Binding-site contacts:
Ligand atom CBC contacts residue MKS1 of chain 2.F at 0.9 Å.
Ligand atom OAI contacts residue MKS1 of chain 2.F at 2.2 Å (h-bond).
Ligand atom CAE contacts residue MKS1 of chain 2.F at 2.9 Å.
Ligand atom CAU contacts residue MKS1 of chain 2.F at 0.6 Å.
Ligand atom CAZ contacts residue MKS1 of chain 2.F at 0.6 Å.
Ligand atom CAM contacts residue MKS1 of chain 2.F at 0.6 Å.
Ligand atom CAN contacts residue THR138 of chain 2.B at 3.5 Å.
Ligand atom CAE contacts residue SER149 of chain 2.B at 3.5 Å.
Ligand atom CAR contacts residue VAL153 of chain 2.B at 3.5 Å (hydrophobic).
Ligand atom CAT contacts residue MKS1 of chain 2.F at 3.4 Å.
Ligand atom CAY contacts residue ALA140 of chain 1.B at 3.2 Å (hydrophobic).
Ligand atom OAF contacts residue MKS1 of chain 2.F at 0.6 Å.
Ligand atom CAA contacts residue THR151 of chain 1.B at 3.4 Å.
Ligand atom CAA contacts residue LEU142 of chain 2.B at 3.6 Å (hydrophobic).
Ligand atom CAS contacts residue MKS1 of chain 2.F at 1.8 Å.
Ligand atom CAY contacts residue MKS1 of chain 2.F at 1.6 Å.
Ligand atom OAI contacts residue VAL153 of chain 2.B at 3.1 Å.
Ligand atom CAU contacts residue ALA140 of chain 1.B at 3.1 Å (hydrophobic).
Ligand atom CBB contacts residue MKS1 of chain 2.F at 1.1 Å.
Ligand atom CAV contacts residue MKS1 of chain 2.F at 2.0 Å.
Ligand atom OAH contacts residue ALA140 of chain 1.B at 3.2 Å.
Ligand atom OAP contacts residue MKS1 of chain 2.F at 0.8 Å.
Ligand atom OAH contacts residue MKS1 of chain 2.F at 1.3 Å (h-bond).
Ligand atom CAW contacts residue MKS1 of chain 2.F at 3.3 Å.
Ligand atom CBD contacts residue MKS1 of chain 2.F at 0.9 Å.
Ligand atom CAE contacts residue THR151 of chain 2.B at 3.2 Å.
Ligand atom CAD contacts residue MKS1 of chain 2.F at 0.5 Å.
Ligand atom CAZ contacts residue LEU49 of chain 1.B at 3.5 Å (hydrophobic).
Ligand atom CAK contacts residue MKS1 of chain 2.F at 0.8 Å.
Ligand atom OAI contacts residue LEU49 of chain 1.B at 3.6 Å.
Ligand atom CAO contacts residue MKS1 of chain 2.F at 1.7 Å.
Ligand atom OAQ contacts residue MKS1 of chain 2.F at 0.5 Å (h-bond).
Ligand atom CAL contacts residue LYS47 of chain 1.B at 3.4 Å.
Ligand atom OAP contacts residue ALA140 of chain 1.B at 3.4 Å.
Ligand atom CBA contacts residue MKS1 of chain 2.F at 1.1 Å.
Ligand atom CAX contacts residue MKS1 of chain 2.F at 0.9 Å.
Ligand atom OAF contacts residue LEU49 of chain 1.B at 3.5 Å.
Ligand atom CAL contacts residue MKS1 of chain 2.F at 2.2 Å.
Ligand atom CAA contacts residue MKS1 of chain 2.F at 1.8 Å.
Ligand atom CAT contacts residue LYS47 of chain 1.B at 3.4 Å.

Sequence of chain 2.B:
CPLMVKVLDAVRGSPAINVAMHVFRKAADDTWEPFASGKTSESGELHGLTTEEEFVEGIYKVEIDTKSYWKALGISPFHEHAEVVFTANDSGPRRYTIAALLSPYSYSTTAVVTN

Sequence of chain 1.B:
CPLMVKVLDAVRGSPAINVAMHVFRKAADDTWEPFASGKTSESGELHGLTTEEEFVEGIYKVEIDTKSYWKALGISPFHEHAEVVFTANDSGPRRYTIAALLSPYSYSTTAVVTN

A protein and the small-molecule ligand that binds it are described below.
Small molecule (SMILES): COc1c(O)cc2oc3cc(O)c(CC=C(C)C)c(O)c3c(=O)c2c1CC=C(C)C